Binding-site contacts:
Ligand atom C4 contacts residue ASP179 of chain 1.A at 4.1 Å.
Ligand atom C4 contacts residue ARG181 of chain 1.A at 4.5 Å.
Ligand atom CM1 contacts residue PHE178 of chain 1.A at 4.4 Å (hydrophobic).
Ligand atom C5 contacts residue ARG181 of chain 1.A at 3.5 Å.
Ligand atom CM1 contacts residue ARG181 of chain 1.A at 4.3 Å.
Ligand atom C2 contacts residue ASP179 of chain 1.A at 3.7 Å.
Ligand atom N1 contacts residue ASP179 of chain 1.A at 3.6 Å.
Ligand atom N3 contacts residue ASP179 of chain 1.A at 4.2 Å.
Ligand atom N1 contacts residue ASP52 of chain 1.A at 3.9 Å.
Ligand atom CM1 contacts residue PRO180 of chain 1.A at 4.3 Å (hydrophobic).
Ligand atom N1 contacts residue ALA54 of chain 1.A at 4.0 Å.
Ligand atom C2 contacts residue PHE178 of chain 1.A at 4.0 Å (hydrophobic).
Ligand atom C5 contacts residue ASP179 of chain 1.A at 3.5 Å.
Ligand atom CM1 contacts residue TYR51 of chain 1.A at 3.3 Å (hydrophobic).
Ligand atom N1 contacts residue ARG181 of chain 1.A at 4.2 Å.
Ligand atom CM1 contacts residue ALA54 of chain 1.A at 3.5 Å (hydrophobic).
Ligand atom CM1 contacts residue ASP179 of chain 1.A at 3.5 Å.
Ligand atom C5 contacts residue ASP52 of chain 1.A at 3.6 Å.
Ligand atom C2 contacts residue ALA54 of chain 1.A at 4.1 Å (hydrophobic).
Ligand atom C2 contacts residue ASN177 of chain 1.A at 3.8 Å.
Ligand atom CM1 contacts residue ASP52 of chain 1.A at 3.5 Å.
Ligand atom N3 contacts residue ASN177 of chain 1.A at 3.8 Å.

Sequence of chain 1.A:
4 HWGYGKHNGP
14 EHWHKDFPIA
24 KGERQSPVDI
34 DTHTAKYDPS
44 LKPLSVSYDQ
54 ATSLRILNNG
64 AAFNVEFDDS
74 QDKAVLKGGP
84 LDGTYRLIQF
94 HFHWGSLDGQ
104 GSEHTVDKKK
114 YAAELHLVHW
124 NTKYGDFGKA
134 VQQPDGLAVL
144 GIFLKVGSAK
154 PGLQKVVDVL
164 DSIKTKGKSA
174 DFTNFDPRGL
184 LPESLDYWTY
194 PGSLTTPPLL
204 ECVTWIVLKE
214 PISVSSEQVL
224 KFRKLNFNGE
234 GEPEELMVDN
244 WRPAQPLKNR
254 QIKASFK

The small molecule below binds the protein below.
Small molecule (SMILES): Cn1cc[nH+]c1